This protein binds this small molecule.
Small molecule (SMILES): N[C@@H](Cc1conc1O)C(=O)O

Binding-site contacts:
Ligand atom C41 contacts residue TYR61 of chain 1.A at 3.6 Å (hydrophobic).
Ligand atom C5 contacts residue GLU193 of chain 1.A at 3.2 Å.
Ligand atom O42 contacts residue ARG96 of chain 1.A at 3.0 Å (salt-bridge).
Ligand atom N2 contacts residue THR143 of chain 1.A at 3.9 Å.
Ligand atom O41 contacts residue PRO89 of chain 1.A at 3.7 Å.
Ligand atom C42 contacts residue TYR61 of chain 1.A at 4.0 Å (hydrophobic).
Ligand atom O41 contacts residue THR91 of chain 1.A at 3.1 Å (h-bond).
Ligand atom O42 contacts residue GLY141 of chain 1.A at 3.1 Å.
Ligand atom N1 contacts residue THR91 of chain 1.A at 2.8 Å (h-bond).
Ligand atom C43 contacts residue TYR61 of chain 1.A at 3.5 Å (hydrophobic).
Ligand atom C41 contacts residue GLU193 of chain 1.A at 3.9 Å.
Ligand atom N1 contacts residue TYR61 of chain 1.A at 4.0 Å.
Ligand atom N2 contacts residue LEU192 of chain 1.A at 3.6 Å.
Ligand atom C41 contacts residue LEU138 of chain 1.A at 3.9 Å (hydrophobic).
Ligand atom C42 contacts residue SER142 of chain 1.A at 3.2 Å.
Ligand atom O31 contacts residue LEU138 of chain 1.A at 4.0 Å.
Ligand atom C4 contacts residue GLU193 of chain 1.A at 3.4 Å.
Ligand atom C3 contacts residue GLU193 of chain 1.A at 3.8 Å.
Ligand atom N1 contacts residue GLU193 of chain 1.A at 2.5 Å (salt-bridge).
Ligand atom C43 contacts residue THR91 of chain 1.A at 3.7 Å.
Ligand atom O1 contacts residue MET196 of chain 1.A at 3.6 Å.
Ligand atom O42 contacts residue SER142 of chain 1.A at 2.9 Å (h-bond).
Ligand atom O41 contacts residue ARG96 of chain 1.A at 2.9 Å (salt-bridge).
Ligand atom O41 contacts residue LEU90 of chain 1.A at 3.8 Å.
Ligand atom N1 contacts residue PRO89 of chain 1.A at 2.9 Å (h-bond).
Ligand atom O1 contacts residue GLU193 of chain 1.A at 3.5 Å (salt-bridge).
Ligand atom C43 contacts residue SER142 of chain 1.A at 3.2 Å.
Ligand atom N1 contacts residue TYR220 of chain 1.A at 3.6 Å.
Ligand atom C5 contacts residue MET196 of chain 1.A at 3.2 Å (hydrophobic).
Ligand atom C42 contacts residue THR91 of chain 1.A at 3.4 Å.
Ligand atom N2 contacts residue GLU193 of chain 1.A at 3.1 Å (salt-bridge).
Ligand atom C3 contacts residue THR143 of chain 1.A at 3.4 Å.
Ligand atom O41 contacts residue SER142 of chain 1.A at 3.9 Å.
Ligand atom O41 contacts residue TYR61 of chain 1.A at 3.2 Å.
Ligand atom C43 contacts residue ARG96 of chain 1.A at 3.5 Å.
Ligand atom C42 contacts residue GLU193 of chain 1.A at 3.2 Å.
Ligand atom C4 contacts residue LEU138 of chain 1.A at 4.1 Å (hydrophobic).
Ligand atom C5 contacts residue TYR61 of chain 1.A at 4.0 Å (hydrophobic).
Ligand atom O31 contacts residue THR143 of chain 1.A at 2.5 Å (h-bond).
Ligand atom O42 contacts residue TYR61 of chain 1.A at 3.4 Å.

Sequence of chain 1.A:
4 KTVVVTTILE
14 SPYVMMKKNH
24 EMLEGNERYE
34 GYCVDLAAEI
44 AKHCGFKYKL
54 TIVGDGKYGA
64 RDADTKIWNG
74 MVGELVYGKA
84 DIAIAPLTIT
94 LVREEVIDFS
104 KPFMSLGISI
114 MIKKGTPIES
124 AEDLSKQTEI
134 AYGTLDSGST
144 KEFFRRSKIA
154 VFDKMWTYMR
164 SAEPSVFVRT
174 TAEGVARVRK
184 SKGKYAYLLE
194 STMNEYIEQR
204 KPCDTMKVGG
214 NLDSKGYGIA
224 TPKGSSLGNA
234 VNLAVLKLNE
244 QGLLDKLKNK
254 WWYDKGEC